Sequence of chain 6.E:
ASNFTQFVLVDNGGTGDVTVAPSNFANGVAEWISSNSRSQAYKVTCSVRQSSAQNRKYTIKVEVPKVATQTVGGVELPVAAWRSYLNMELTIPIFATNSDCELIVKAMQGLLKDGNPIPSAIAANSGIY

Binding-site contacts:
Ligand atom O2' contacts residue GLU63 of chain 1.E at 3.2 Å (salt-bridge).
Ligand atom C2' contacts residue TYR85 of chain 1.E at 3.4 Å (hydrophobic).
Ligand atom O4' contacts residue LYS61 of chain 1.E at 2.8 Å (salt-bridge).
Ligand atom OP2 contacts residue ARG49 of chain 6.E at 2.3 Å (salt-bridge).
Ligand atom N1 contacts residue TYR85 of chain 1.E at 3.5 Å.
Ligand atom C4 contacts residue TYR85 of chain 1.E at 3.6 Å (hydrophobic).
Ligand atom O3' contacts residue ARG49 of chain 6.E at 3.4 Å (salt-bridge).
Ligand atom C3' contacts residue TYR85 of chain 1.E at 3.4 Å (hydrophobic).
Ligand atom C5' contacts residue TYR85 of chain 1.E at 2.9 Å (hydrophobic).
Ligand atom OP1 contacts residue ARG49 of chain 6.E at 2.5 Å (salt-bridge).
Ligand atom O2' contacts residue TYR85 of chain 1.E at 3.4 Å.
Ligand atom OP1 contacts residue SER51 of chain 6.E at 2.9 Å (h-bond).
Ligand atom N9 contacts residue LYS61 of chain 1.E at 3.3 Å (salt-bridge).
Ligand atom N1 contacts residue SER47 of chain 1.E at 2.9 Å (h-bond).
Ligand atom OP1 contacts residue ASN55 of chain 6.E at 2.8 Å (h-bond).
Ligand atom P contacts residue SER51 of chain 6.E at 3.5 Å.
Ligand atom N6 contacts residue THR59 of chain 1.E at 2.8 Å (h-bond).
Ligand atom P contacts residue ARG49 of chain 6.E at 3.0 Å.
Ligand atom N6 contacts residue CYS46 of chain 1.E at 3.3 Å (h-bond).
Ligand atom OP2 contacts residue LYS43 of chain 1.E at 2.7 Å (salt-bridge).
Ligand atom O2 contacts residue ASN87 of chain 1.E at 3.3 Å (h-bond).
Ligand atom OP1 contacts residue SER52 of chain 6.E at 3.2 Å.
Ligand atom N3 contacts residue TYR85 of chain 1.E at 3.5 Å.
Ligand atom N7 contacts residue THR45 of chain 1.E at 2.6 Å (h-bond).
Ligand atom C4' contacts residue TYR85 of chain 1.E at 3.2 Å (hydrophobic).
Ligand atom N7 contacts residue LYS61 of chain 1.E at 3.3 Å.
Ligand atom OP1 contacts residue SER51 of chain 6.E at 3.5 Å.
Ligand atom C8 contacts residue LYS61 of chain 1.E at 3.4 Å.
Ligand atom OP2 contacts residue LYS57 of chain 6.E at 2.6 Å (salt-bridge).
Ligand atom O3' contacts residue SER51 of chain 6.E at 3.3 Å (h-bond).
Ligand atom C5 contacts residue THR45 of chain 1.E at 3.2 Å.
Ligand atom N6 contacts residue THR45 of chain 1.E at 2.7 Å (h-bond).
Ligand atom C2' contacts residue GLU63 of chain 1.E at 3.5 Å.
Ligand atom OP2 contacts residue TYR85 of chain 1.E at 2.7 Å (h-bond).
Ligand atom C6 contacts residue THR45 of chain 1.E at 3.3 Å.
Ligand atom C2 contacts residue SER47 of chain 1.E at 3.2 Å.
Ligand atom OP2 contacts residue SER51 of chain 6.E at 3.4 Å (h-bond).
Ligand atom C5' contacts residue ARG49 of chain 6.E at 3.5 Å.
Ligand atom C5' contacts residue SER51 of chain 6.E at 3.3 Å.
Ligand atom OP2 contacts residue ASN55 of chain 6.E at 3.4 Å (h-bond).

Sequence of chain 1.E:
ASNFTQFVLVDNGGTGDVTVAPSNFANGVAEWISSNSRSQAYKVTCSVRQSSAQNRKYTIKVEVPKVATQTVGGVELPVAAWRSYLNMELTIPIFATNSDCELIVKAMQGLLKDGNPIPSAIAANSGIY

The protein below binds the small molecule below.
Small molecule (SMILES): Nc1ccn([C@@H]2O[C@H](CO[P](=O)(O)O[C@H]3[C@@H](O)[C@H](n4ccc(N)nc4=O)O[C@@H]3CO[P](=O)(O)O[C@H]3[C@@H](O)[C@H](n4cnc5c(N)ncnc54)O[C@@H]3CO[P](=O)(O)O[C@H]3[C@@H](O)[C@H](n4ccc(N)nc4=O)O[C@@H]3CO[P](=O)(O)O[C@H]3[C@@H](O)[C@H](n4ccc(=O)[nH]c4=O)O[C@@H]3CO[P](=O)(O)O[C@H]3[C@@H](O)[C@H](n4cnc5c(N)ncnc54)O[C@@H]3CO[P](=O)(O)O[C@H]3[C@@H](O)[C@H](n4cnc5c(=O)nc(N)[nH]c54)O[C@@H]3CO[P](=O)(O)O[C@H]3[C@@H](O)[C@H](n4cnc5c(=O)nc(N)[nH]c54)O[C@@H]3CO)[C@@H](O)[C@H]2O)c(=O)n1